Sequence of chain 1.C:
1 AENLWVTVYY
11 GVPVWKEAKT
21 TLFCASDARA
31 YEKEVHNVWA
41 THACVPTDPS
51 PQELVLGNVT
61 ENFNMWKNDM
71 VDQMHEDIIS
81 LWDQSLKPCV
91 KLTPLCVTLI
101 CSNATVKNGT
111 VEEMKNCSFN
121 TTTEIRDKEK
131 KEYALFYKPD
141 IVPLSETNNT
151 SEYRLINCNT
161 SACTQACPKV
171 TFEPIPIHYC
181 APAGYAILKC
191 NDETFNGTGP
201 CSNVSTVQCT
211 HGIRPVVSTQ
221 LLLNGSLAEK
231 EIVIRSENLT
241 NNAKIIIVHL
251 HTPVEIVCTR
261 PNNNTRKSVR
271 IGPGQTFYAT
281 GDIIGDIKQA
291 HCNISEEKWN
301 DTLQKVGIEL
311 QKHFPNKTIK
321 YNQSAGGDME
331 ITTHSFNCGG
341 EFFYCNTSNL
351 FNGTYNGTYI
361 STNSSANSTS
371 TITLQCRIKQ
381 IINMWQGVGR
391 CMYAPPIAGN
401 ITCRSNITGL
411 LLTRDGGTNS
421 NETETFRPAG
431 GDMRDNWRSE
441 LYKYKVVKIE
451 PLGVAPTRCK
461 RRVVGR

Binding-site contacts:
Ligand atom C7 contacts residue TYR133 of chain 1.C at 4.4 Å (hydrophobic).
Ligand atom N2 contacts residue THR105 of chain 1.C at 4.3 Å.
Ligand atom C7 contacts residue LEU135 of chain 1.C at 4.4 Å (hydrophobic).
Ligand atom C8 contacts residue ALA104 of chain 1.C at 4.4 Å (hydrophobic).
Ligand atom C8 contacts residue THR105 of chain 1.C at 3.6 Å.
Ligand atom O7 contacts residue ASN116 of chain 1.C at 3.8 Å.
Ligand atom C8 contacts residue ASP282 of chain 1.C at 3.6 Å.
Ligand atom C5 contacts residue TYR133 of chain 1.C at 3.7 Å (hydrophobic).
Ligand atom C3 contacts residue ASN116 of chain 1.C at 3.8 Å.
Ligand atom C3 contacts residue TYR133 of chain 1.C at 4.2 Å (hydrophobic).
Ligand atom C7 contacts residue ASN116 of chain 1.C at 3.5 Å.
Ligand atom C4 contacts residue TYR133 of chain 1.C at 4.3 Å (hydrophobic).
Ligand atom O6 contacts residue SER118 of chain 1.C at 4.1 Å.
Ligand atom C1 contacts residue ASN116 of chain 1.C at 1.4 Å.
Ligand atom C2 contacts residue ASN116 of chain 1.C at 2.5 Å.
Ligand atom O5 contacts residue TYR133 of chain 1.C at 4.2 Å.
Ligand atom N2 contacts residue ASN116 of chain 1.C at 2.9 Å (h-bond).
Ligand atom O4 contacts residue TYR133 of chain 1.C at 3.6 Å.
Ligand atom C4 contacts residue ASN116 of chain 1.C at 4.2 Å.
Ligand atom C1 contacts residue TYR133 of chain 1.C at 3.9 Å (hydrophobic).
Ligand atom O7 contacts residue LEU135 of chain 1.C at 4.2 Å.
Ligand atom O7 contacts residue ASP282 of chain 1.C at 4.3 Å.
Ligand atom O5 contacts residue ASN116 of chain 1.C at 2.3 Å (h-bond).
Ligand atom C7 contacts residue ASP282 of chain 1.C at 4.3 Å.
Ligand atom C5 contacts residue ASN116 of chain 1.C at 3.6 Å.
Ligand atom C8 contacts residue LEU135 of chain 1.C at 4.4 Å (hydrophobic).
Ligand atom O7 contacts residue TYR133 of chain 1.C at 3.4 Å.
Ligand atom C6 contacts residue TYR133 of chain 1.C at 3.9 Å (hydrophobic).
Ligand atom C6 contacts residue SER118 of chain 1.C at 4.0 Å.

A small-molecule ligand and the protein it binds are described below.
Small molecule (SMILES): CC(=O)N[C@H]1[C@H](O[C@H]2[C@H](O)[C@@H](NC(C)=O)CO[C@@H]2CO)O[C@H](CO)[C@@H](O[C@@H]2O[C@H](CO)[C@@H](O)[C@H](O)[C@@H]2O)[C@@H]1O